Binding-site contacts:
Ligand atom O5 contacts residue ASN361 of chain 1.K at 2.4 Å (h-bond).
Ligand atom C4 contacts residue ASN361 of chain 1.K at 4.1 Å.
Ligand atom C7 contacts residue SER357 of chain 1.K at 4.0 Å.
Ligand atom O7 contacts residue SER357 of chain 1.K at 4.2 Å.
Ligand atom C1 contacts residue ASN361 of chain 1.K at 1.4 Å.
Ligand atom C3 contacts residue ASN361 of chain 1.K at 3.6 Å.
Ligand atom C8 contacts residue ASN361 of chain 1.K at 4.4 Å.
Ligand atom O7 contacts residue ASN361 of chain 1.K at 3.8 Å.
Ligand atom N2 contacts residue ASN361 of chain 1.K at 2.7 Å (h-bond).
Ligand atom C7 contacts residue ASN361 of chain 1.K at 3.4 Å.
Ligand atom C8 contacts residue SER357 of chain 1.K at 3.3 Å.
Ligand atom C5 contacts residue ASN361 of chain 1.K at 3.7 Å.
Ligand atom C2 contacts residue ASN361 of chain 1.K at 2.3 Å.

Sequence of chain 1.K:
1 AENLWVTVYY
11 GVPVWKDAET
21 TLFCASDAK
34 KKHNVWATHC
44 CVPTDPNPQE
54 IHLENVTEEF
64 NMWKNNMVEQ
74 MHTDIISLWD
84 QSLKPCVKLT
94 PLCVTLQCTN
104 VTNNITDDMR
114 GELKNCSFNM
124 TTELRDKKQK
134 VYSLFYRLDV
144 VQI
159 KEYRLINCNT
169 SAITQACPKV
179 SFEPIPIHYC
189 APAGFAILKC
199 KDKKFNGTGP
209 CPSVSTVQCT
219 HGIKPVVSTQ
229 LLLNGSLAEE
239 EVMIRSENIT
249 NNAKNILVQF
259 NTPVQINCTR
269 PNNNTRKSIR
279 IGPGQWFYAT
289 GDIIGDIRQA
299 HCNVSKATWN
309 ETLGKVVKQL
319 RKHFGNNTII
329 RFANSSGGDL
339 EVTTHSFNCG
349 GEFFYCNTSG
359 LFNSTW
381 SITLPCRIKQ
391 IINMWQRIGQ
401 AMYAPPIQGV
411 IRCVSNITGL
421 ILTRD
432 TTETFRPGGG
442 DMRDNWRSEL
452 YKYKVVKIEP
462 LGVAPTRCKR

A small-molecule ligand and the protein it binds are described below.
Small molecule (SMILES): CC(=O)N[C@@H]1[C@@H](O)[C@H](O)[C@@H](CO)O[C@H]1O